Binding-site contacts:
Ligand atom C12 contacts residue GLN189 of chain 1.A at 3.8 Å.
Ligand atom C1 contacts residue TYR54 of chain 1.A at 3.7 Å (hydrophobic).
Ligand atom C11 contacts residue ASN142 of chain 1.A at 3.9 Å.
Ligand atom C8 contacts residue PHE140 of chain 1.A at 3.1 Å (hydrophobic).
Ligand atom N contacts residue MET49 of chain 1.A at 4.0 Å.
Ligand atom O1 contacts residue HIS164 of chain 1.A at 3.8 Å.
Ligand atom C7 contacts residue HIS163 of chain 1.A at 3.4 Å.
Ligand atom N2 contacts residue CYS145 of chain 1.A at 3.8 Å.
Ligand atom O contacts residue MET49 of chain 1.A at 3.1 Å (h-bond).
Ligand atom N3 contacts residue GLU166 of chain 1.A at 3.8 Å.
Ligand atom N3 contacts residue PHE140 of chain 1.A at 3.6 Å.
Ligand atom O1 contacts residue MET165 of chain 1.A at 3.3 Å.
Ligand atom N3 contacts residue HIS163 of chain 1.A at 2.8 Å (h-bond).
Ligand atom C9 contacts residue PHE140 of chain 1.A at 3.6 Å (hydrophobic).
Ligand atom C13 contacts residue GLN189 of chain 1.A at 3.8 Å.
Ligand atom C7 contacts residue GLU166 of chain 1.A at 3.8 Å.
Ligand atom C9 contacts residue ASN142 of chain 1.A at 3.8 Å.
Ligand atom C9 contacts residue LEU141 of chain 1.A at 3.6 Å (hydrophobic).
Ligand atom N3 contacts residue SER144 of chain 1.A at 3.9 Å.
Ligand atom C12 contacts residue MET49 of chain 1.A at 3.8 Å (hydrophobic).
Ligand atom C9 contacts residue GLU166 of chain 1.A at 3.6 Å.
Ligand atom O contacts residue TYR54 of chain 1.A at 3.3 Å (h-bond).
Ligand atom C2 contacts residue HIS41 of chain 1.A at 3.5 Å.
Ligand atom C13 contacts residue MET49 of chain 1.A at 3.6 Å (hydrophobic).
Ligand atom C contacts residue CYS44 of chain 1.A at 3.5 Å (hydrophobic).
Ligand atom C10 contacts residue ASN142 of chain 1.A at 4.0 Å.
Ligand atom C3 contacts residue HIS41 of chain 1.A at 3.4 Å.
Ligand atom C contacts residue MET49 of chain 1.A at 3.4 Å (hydrophobic).
Ligand atom C1 contacts residue MET49 of chain 1.A at 3.7 Å (hydrophobic).
Ligand atom C contacts residue HIS41 of chain 1.A at 3.3 Å.
Ligand atom O1 contacts residue GLU166 of chain 1.A at 3.1 Å (salt-bridge).
Ligand atom C3 contacts residue HIS164 of chain 1.A at 3.8 Å.
Ligand atom C1 contacts residue ASP187 of chain 1.A at 3.8 Å.
Ligand atom C7 contacts residue CYS145 of chain 1.A at 3.7 Å (hydrophobic).
Ligand atom O contacts residue PRO52 of chain 1.A at 3.5 Å.
Ligand atom C8 contacts residue GLU166 of chain 1.A at 3.7 Å.
Ligand atom C8 contacts residue LEU141 of chain 1.A at 3.8 Å (hydrophobic).
Ligand atom C contacts residue TYR54 of chain 1.A at 3.8 Å (hydrophobic).
Ligand atom O contacts residue ARG188 of chain 1.A at 3.5 Å.
Ligand atom O contacts residue ASP187 of chain 1.A at 2.9 Å (salt-bridge).

The small molecule below binds the protein below.
Small molecule (SMILES): CC(=O)N1CCN(CC(=O)Nc2cnccc2C)CC1

Sequence of chain 1.A:
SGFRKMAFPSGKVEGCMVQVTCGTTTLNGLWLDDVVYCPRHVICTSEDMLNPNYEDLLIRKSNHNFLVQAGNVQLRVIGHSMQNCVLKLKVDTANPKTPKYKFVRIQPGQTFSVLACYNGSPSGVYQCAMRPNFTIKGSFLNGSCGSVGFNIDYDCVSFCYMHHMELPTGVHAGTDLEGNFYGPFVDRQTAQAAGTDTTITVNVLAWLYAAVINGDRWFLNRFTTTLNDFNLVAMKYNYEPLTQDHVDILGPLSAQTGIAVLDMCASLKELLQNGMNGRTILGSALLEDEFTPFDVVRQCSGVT